Binding-site contacts:
Ligand atom O7 contacts residue ASN349 of chain 1.A at 4.3 Å.
Ligand atom O7 contacts residue PRO343 of chain 1.A at 3.7 Å.
Ligand atom C1 contacts residue GLY344 of chain 1.A at 4.2 Å.
Ligand atom O5 contacts residue SER346 of chain 1.A at 3.5 Å (h-bond).
Ligand atom C8 contacts residue ALA342 of chain 1.A at 4.1 Å (hydrophobic).
Ligand atom C7 contacts residue GLY344 of chain 1.A at 3.7 Å.
Ligand atom C8 contacts residue PRO343 of chain 1.A at 4.2 Å (hydrophobic).
Ligand atom C8 contacts residue ASN349 of chain 1.A at 3.7 Å.
Ligand atom C2 contacts residue ASN349 of chain 1.A at 2.4 Å.
Ligand atom C6 contacts residue SER346 of chain 1.A at 3.6 Å.
Ligand atom C5 contacts residue SER346 of chain 1.A at 3.9 Å.
Ligand atom C1 contacts residue SER346 of chain 1.A at 4.3 Å.
Ligand atom C6 contacts residue ASN349 of chain 1.A at 4.2 Å.
Ligand atom O5 contacts residue ASN349 of chain 1.A at 2.4 Å (h-bond).
Ligand atom C4 contacts residue ASN349 of chain 1.A at 4.2 Å.
Ligand atom C5 contacts residue ASN349 of chain 1.A at 4.4 Å.
Ligand atom C6 contacts residue SER346 of chain 1.A at 3.6 Å.
Ligand atom C7 contacts residue PRO343 of chain 1.A at 4.4 Å (hydrophobic).
Ligand atom C8 contacts residue GLY344 of chain 1.A at 3.9 Å.
Ligand atom C5 contacts residue GLY344 of chain 1.A at 4.3 Å.
Ligand atom C1 contacts residue SER346 of chain 1.A at 4.5 Å.
Ligand atom C6 contacts residue ASP348 of chain 1.A at 3.7 Å.
Ligand atom N2 contacts residue ASN349 of chain 1.A at 2.9 Å (h-bond).
Ligand atom C5 contacts residue ASN349 of chain 1.A at 3.7 Å.
Ligand atom C5 contacts residue PHE345 of chain 1.A at 4.2 Å (hydrophobic).
Ligand atom C7 contacts residue ASN349 of chain 1.A at 3.5 Å.
Ligand atom C6 contacts residue PHE345 of chain 1.A at 3.9 Å (hydrophobic).
Ligand atom C1 contacts residue ASN349 of chain 1.A at 1.4 Å.
Ligand atom O7 contacts residue GLY344 of chain 1.A at 2.9 Å (h-bond).
Ligand atom C3 contacts residue GLY344 of chain 1.A at 4.5 Å.
Ligand atom C8 contacts residue PHE345 of chain 1.A at 4.3 Å (hydrophobic).
Ligand atom C3 contacts residue ASN349 of chain 1.A at 3.8 Å.
Ligand atom O4 contacts residue GLY344 of chain 1.A at 4.4 Å.
Ligand atom C5 contacts residue SER346 of chain 1.A at 4.1 Å.
Ligand atom O5 contacts residue SER346 of chain 1.A at 3.4 Å.

Sequence of chain 1.A:
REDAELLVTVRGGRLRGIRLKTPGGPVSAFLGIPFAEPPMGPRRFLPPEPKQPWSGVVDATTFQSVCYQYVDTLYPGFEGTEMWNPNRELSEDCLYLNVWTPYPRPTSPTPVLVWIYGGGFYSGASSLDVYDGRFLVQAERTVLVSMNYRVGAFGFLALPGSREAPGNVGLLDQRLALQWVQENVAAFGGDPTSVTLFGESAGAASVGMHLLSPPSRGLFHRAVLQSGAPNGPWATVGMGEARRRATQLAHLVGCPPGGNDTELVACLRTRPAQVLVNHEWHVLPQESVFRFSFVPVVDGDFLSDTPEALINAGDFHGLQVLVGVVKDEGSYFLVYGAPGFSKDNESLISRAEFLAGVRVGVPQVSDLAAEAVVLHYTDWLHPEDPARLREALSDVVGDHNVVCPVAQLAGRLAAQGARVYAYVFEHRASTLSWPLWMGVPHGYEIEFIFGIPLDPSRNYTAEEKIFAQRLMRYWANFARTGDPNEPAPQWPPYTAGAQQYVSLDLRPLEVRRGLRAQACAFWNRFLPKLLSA

This small molecule binds to this protein.
Small molecule (SMILES): CC(=O)N[C@H]1[C@H](O[C@H]2[C@H](O)[C@@H](NC(C)=O)CO[C@@H]2CO[C@@H]2O[C@@H](C)[C@@H](O)[C@@H](O)[C@@H]2O)O[C@H](CO)[C@@H](O)[C@@H]1O